Sequence of chain 12.B:
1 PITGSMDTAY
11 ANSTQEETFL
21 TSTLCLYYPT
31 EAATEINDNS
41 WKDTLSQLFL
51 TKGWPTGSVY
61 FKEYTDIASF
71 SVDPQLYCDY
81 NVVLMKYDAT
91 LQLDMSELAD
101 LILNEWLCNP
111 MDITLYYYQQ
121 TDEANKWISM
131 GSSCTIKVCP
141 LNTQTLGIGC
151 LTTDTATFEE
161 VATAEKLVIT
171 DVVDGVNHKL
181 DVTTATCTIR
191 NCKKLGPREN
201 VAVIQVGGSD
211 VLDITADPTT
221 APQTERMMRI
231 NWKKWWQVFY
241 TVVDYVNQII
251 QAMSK

A small-molecule ligand and the protein it binds are described below.
Small molecule (SMILES): CC(=O)N[C@H]1[C@H](O[C@H]2[C@H](O)[C@@H](NC(C)=O)CO[C@@H]2CO)O[C@H](CO)[C@@H](O)[C@@H]1O

Binding-site contacts:
Ligand atom C7 contacts residue ASN12 of chain 12.B at 3.9 Å.
Ligand atom C1 contacts residue ASN12 of chain 12.B at 2.2 Å.
Ligand atom N2 contacts residue ASN12 of chain 12.B at 3.8 Å.
Ligand atom O7 contacts residue ASN12 of chain 12.B at 3.7 Å.
Ligand atom C2 contacts residue ASN12 of chain 12.B at 3.2 Å.
Ligand atom C5 contacts residue ASN12 of chain 12.B at 4.1 Å.
Ligand atom O5 contacts residue ASN12 of chain 12.B at 2.7 Å (h-bond).